Sequence of chain 15.F:
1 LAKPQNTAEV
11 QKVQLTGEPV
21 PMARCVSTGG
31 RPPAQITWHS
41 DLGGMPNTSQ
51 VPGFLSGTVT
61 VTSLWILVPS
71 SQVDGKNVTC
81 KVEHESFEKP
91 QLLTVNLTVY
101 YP

A small-molecule ligand and the protein it binds are described below.
Small molecule (SMILES): CC(=O)N[C@H]1[C@H](O[C@H]2[C@H](O)[C@@H](NC(C)=O)CO[C@@H]2CO)O[C@H](CO)[C@@H](O)[C@@H]1O

Binding-site contacts:
Ligand atom O7 contacts residue ASN77 of chain 15.F at 2.3 Å (h-bond).
Ligand atom C1 contacts residue NAG1 of chain 15.L at 3.4 Å.
Ligand atom C6 contacts residue THR94 of chain 15.F at 4.0 Å.
Ligand atom C5 contacts residue ASN77 of chain 15.F at 3.7 Å.
Ligand atom C7 contacts residue ASN77 of chain 15.F at 2.7 Å.
Ligand atom C5 contacts residue NAG1 of chain 15.L at 4.5 Å.
Ligand atom O5 contacts residue ASN77 of chain 15.F at 2.4 Å (h-bond).
Ligand atom N2 contacts residue NAG1 of chain 15.L at 4.2 Å.
Ligand atom C8 contacts residue NAG1 of chain 15.L at 4.3 Å.
Ligand atom N2 contacts residue ASN77 of chain 15.F at 2.8 Å (h-bond).
Ligand atom C1 contacts residue ASN77 of chain 15.F at 1.5 Å.
Ligand atom O5 contacts residue THR94 of chain 15.F at 3.8 Å.
Ligand atom O6 contacts residue THR94 of chain 15.F at 4.0 Å.
Ligand atom C2 contacts residue ASN77 of chain 15.F at 2.3 Å.
Ligand atom C3 contacts residue ASN77 of chain 15.F at 3.7 Å.
Ligand atom C7 contacts residue NAG1 of chain 15.L at 4.3 Å.
Ligand atom C8 contacts residue ASN77 of chain 15.F at 4.1 Å.
Ligand atom O5 contacts residue NAG1 of chain 15.L at 4.2 Å.
Ligand atom C2 contacts residue NAG1 of chain 15.L at 4.3 Å.
Ligand atom C4 contacts residue ASN77 of chain 15.F at 4.2 Å.